Binding-site contacts:
Ligand atom C1 contacts residue LEU192 of chain 15.E at 3.9 Å (hydrophobic).
Ligand atom C8 contacts residue VAL205 of chain 15.E at 3.7 Å (hydrophobic).
Ligand atom O5 contacts residue ASN200 of chain 15.E at 2.5 Å (h-bond).
Ligand atom C3 contacts residue ASN200 of chain 15.E at 3.7 Å.
Ligand atom C2 contacts residue ASN200 of chain 15.E at 2.5 Å.
Ligand atom O7 contacts residue LYS203 of chain 15.E at 4.0 Å.
Ligand atom C5 contacts residue SER197 of chain 15.E at 4.2 Å.
Ligand atom O5 contacts residue SER197 of chain 15.E at 4.0 Å.
Ligand atom C7 contacts residue ASN200 of chain 15.E at 3.6 Å.
Ligand atom C1 contacts residue ASN200 of chain 15.E at 1.4 Å.
Ligand atom N2 contacts residue ASN200 of chain 15.E at 3.3 Å (h-bond).
Ligand atom C7 contacts residue LEU192 of chain 15.E at 3.8 Å (hydrophobic).
Ligand atom C6 contacts residue SER197 of chain 15.E at 4.3 Å.
Ligand atom C8 contacts residue LEU192 of chain 15.E at 3.7 Å (hydrophobic).
Ligand atom O7 contacts residue ASN200 of chain 15.E at 3.3 Å (h-bond).
Ligand atom C2 contacts residue LEU192 of chain 15.E at 4.3 Å (hydrophobic).
Ligand atom C6 contacts residue ASN200 of chain 15.E at 3.3 Å.
Ligand atom C4 contacts residue ASN200 of chain 15.E at 3.8 Å.
Ligand atom N2 contacts residue LEU192 of chain 15.E at 3.5 Å.
Ligand atom C6 contacts residue LEU199 of chain 15.E at 4.1 Å (hydrophobic).
Ligand atom C5 contacts residue ASN200 of chain 15.E at 3.3 Å.
Ligand atom O6 contacts residue ASN200 of chain 15.E at 3.0 Å (h-bond).

Sequence of chain 15.E:
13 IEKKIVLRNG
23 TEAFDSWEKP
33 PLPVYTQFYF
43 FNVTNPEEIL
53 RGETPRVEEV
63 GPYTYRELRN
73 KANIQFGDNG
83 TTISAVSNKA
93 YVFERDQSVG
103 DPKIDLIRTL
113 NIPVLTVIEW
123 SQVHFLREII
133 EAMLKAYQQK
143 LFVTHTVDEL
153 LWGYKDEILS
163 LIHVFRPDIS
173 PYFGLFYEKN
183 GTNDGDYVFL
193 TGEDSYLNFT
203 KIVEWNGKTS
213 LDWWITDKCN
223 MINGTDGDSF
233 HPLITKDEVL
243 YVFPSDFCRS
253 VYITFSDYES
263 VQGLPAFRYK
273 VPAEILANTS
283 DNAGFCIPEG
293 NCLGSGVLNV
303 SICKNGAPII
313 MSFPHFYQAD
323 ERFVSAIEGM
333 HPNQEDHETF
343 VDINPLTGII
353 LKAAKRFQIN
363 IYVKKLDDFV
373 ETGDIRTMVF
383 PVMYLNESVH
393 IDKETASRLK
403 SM

This protein binds this small molecule.
Small molecule (SMILES): CC(=O)N[C@@H]1[C@@H](O)[C@H](O)[C@@H](CO)O[C@H]1O